The protein below binds the small molecule below.
Small molecule (SMILES): C[N+](C)(C)CCOP(=O)(O)O

Sequence of chain 1.B:
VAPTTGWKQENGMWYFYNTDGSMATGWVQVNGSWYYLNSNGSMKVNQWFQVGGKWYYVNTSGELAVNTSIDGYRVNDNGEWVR

Binding-site contacts:
Ligand atom N1 contacts residue TRP38 of chain 1.B at 4.2 Å.
Ligand atom N1 contacts residue ASN89 of chain 1.B at 4.2 Å.
Ligand atom C3 contacts residue TRP38 of chain 1.B at 3.8 Å (hydrophobic).
Ligand atom C2 contacts residue LEU75 of chain 1.B at 3.9 Å (hydrophobic).
Ligand atom C4 contacts residue ASN89 of chain 1.B at 3.1 Å.
Ligand atom C5 contacts residue TRP38 of chain 1.B at 3.6 Å (hydrophobic).
Ligand atom C5 contacts residue TRP45 of chain 1.B at 3.7 Å (hydrophobic).
Ligand atom C2 contacts residue TRP38 of chain 1.B at 3.8 Å (hydrophobic).
Ligand atom C3 contacts residue ASN89 of chain 1.B at 4.2 Å.
Ligand atom C3 contacts residue TYR67 of chain 1.B at 3.9 Å (hydrophobic).
Ligand atom C2 contacts residue ASN89 of chain 1.B at 3.9 Å.
Ligand atom C4 contacts residue TRP45 of chain 1.B at 4.2 Å (hydrophobic).
Ligand atom N1 contacts residue TRP45 of chain 1.B at 4.4 Å.
Ligand atom C2 contacts residue TRP45 of chain 1.B at 3.6 Å (hydrophobic).